Sequence of chain 1.A:
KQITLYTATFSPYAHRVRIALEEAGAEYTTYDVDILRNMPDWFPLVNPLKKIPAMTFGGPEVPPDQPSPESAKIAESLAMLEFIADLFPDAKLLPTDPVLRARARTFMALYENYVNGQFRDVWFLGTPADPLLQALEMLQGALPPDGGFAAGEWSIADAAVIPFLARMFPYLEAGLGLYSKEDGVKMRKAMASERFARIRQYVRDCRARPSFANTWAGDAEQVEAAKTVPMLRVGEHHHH

A protein and the small-molecule ligand that binds it are described below.
Small molecule (SMILES): [NH3+][C@@H](CCC(=O)N[C@@H](CSCC(=O)c1ccc(-c2ccccc2)cc1)C(=O)NCC(=O)O)C(=O)O

Sequence of chain 1.B:
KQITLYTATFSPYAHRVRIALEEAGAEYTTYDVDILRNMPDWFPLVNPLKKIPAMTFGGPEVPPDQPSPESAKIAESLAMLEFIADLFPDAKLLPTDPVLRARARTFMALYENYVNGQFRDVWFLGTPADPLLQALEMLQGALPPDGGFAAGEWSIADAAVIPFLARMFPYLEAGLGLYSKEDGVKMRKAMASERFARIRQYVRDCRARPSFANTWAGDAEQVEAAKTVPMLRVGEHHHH

Binding-site contacts:
Ligand atom O11 contacts residue TYR17 of chain 1.B at 3.4 Å.
Ligand atom C1 contacts residue TYR17 of chain 1.B at 3.8 Å (hydrophobic).
Ligand atom CB2 contacts residue ILE56 of chain 1.B at 3.7 Å (hydrophobic).
Ligand atom CZ5 contacts residue PRO16 of chain 1.B at 3.6 Å (hydrophobic).
Ligand atom O12 contacts residue PRO57 of chain 1.B at 3.6 Å.
Ligand atom CA2 contacts residue ILE56 of chain 1.B at 3.7 Å (hydrophobic).
Ligand atom C1 contacts residue SER81 of chain 1.B at 3.4 Å.
Ligand atom CD5 contacts residue PRO16 of chain 1.B at 3.7 Å (hydrophobic).
Ligand atom CD1 contacts residue ILE56 of chain 1.B at 3.7 Å (hydrophobic).
Ligand atom CD1 contacts residue TYR17 of chain 1.B at 3.7 Å (hydrophobic).
Ligand atom CE5 contacts residue PHE14 of chain 1.B at 3.6 Å (hydrophobic).
Ligand atom O32 contacts residue LYS54 of chain 1.B at 3.8 Å.
Ligand atom C13 contacts residue PHE14 of chain 1.B at 3.4 Å (hydrophobic).
Ligand atom CH5 contacts residue PRO16 of chain 1.B at 3.8 Å (hydrophobic).
Ligand atom N1 contacts residue TYR118 of chain 1.A at 3.1 Å (h-bond).
Ligand atom O5 contacts residue ARG124 of chain 1.B at 3.4 Å (salt-bridge).
Ligand atom C1 contacts residue GLU80 of chain 1.B at 3.8 Å.
Ligand atom O2 contacts residue LYS55 of chain 1.B at 3.3 Å.
Ligand atom O12 contacts residue SER81 of chain 1.B at 3.0 Å (h-bond).
Ligand atom O12 contacts residue GLU80 of chain 1.B at 3.7 Å.
Ligand atom O31 contacts residue LYS55 of chain 1.B at 3.0 Å (salt-bridge).
Ligand atom CE5 contacts residue PRO16 of chain 1.B at 3.4 Å (hydrophobic).
Ligand atom N1 contacts residue GLU80 of chain 1.B at 2.7 Å (salt-bridge).
Ligand atom N2 contacts residue ILE56 of chain 1.B at 2.8 Å (h-bond).
Ligand atom O2 contacts residue ILE56 of chain 1.B at 2.9 Å (h-bond).
Ligand atom C3 contacts residue LYS55 of chain 1.B at 3.7 Å.
Ligand atom CD4 contacts residue PHE123 of chain 1.B at 3.8 Å (hydrophobic).
Ligand atom O11 contacts residue SER81 of chain 1.B at 2.7 Å (h-bond).
Ligand atom CA1 contacts residue TYR118 of chain 1.A at 3.4 Å (hydrophobic).
Ligand atom CG4 contacts residue TRP127 of chain 1.B at 3.7 Å (hydrophobic).
Ligand atom CG1 contacts residue ILE56 of chain 1.B at 3.6 Å (hydrophobic).
Ligand atom CA1 contacts residue GLU80 of chain 1.B at 3.4 Å.
Ligand atom CB5 contacts residue PHE128 of chain 1.B at 3.7 Å (hydrophobic).
Ligand atom CB2 contacts residue SER15 of chain 1.B at 3.6 Å.
Ligand atom N2 contacts residue TYR17 of chain 1.B at 3.8 Å.
Ligand atom O5 contacts residue TYR17 of chain 1.B at 3.6 Å.
Ligand atom CB1 contacts residue TYR17 of chain 1.B at 3.8 Å (hydrophobic).
Ligand atom N1 contacts residue ASN117 of chain 1.A at 3.2 Å (h-bond).
Ligand atom CE4 contacts residue ARG171 of chain 1.B at 3.7 Å.
Ligand atom CA3 contacts residue LEU40 of chain 1.B at 3.7 Å (hydrophobic).